This small molecule binds to this protein.
Small molecule (SMILES): CC(=O)N[C@@H]1[C@@H](O)[C@H](O)[C@@H](CO)O[C@H]1O

Binding-site contacts:
Ligand atom C7 contacts residue ASN579 of chain 1.A at 3.9 Å.
Ligand atom O5 contacts residue SER537 of chain 1.A at 4.3 Å.
Ligand atom C8 contacts residue ASN558 of chain 1.A at 4.2 Å.
Ligand atom C2 contacts residue ASN579 of chain 1.A at 3.9 Å.
Ligand atom C4 contacts residue ASN558 of chain 1.A at 4.2 Å.
Ligand atom O3 contacts residue ASN579 of chain 1.A at 4.1 Å.
Ligand atom C1 contacts residue ASN558 of chain 1.A at 1.5 Å.
Ligand atom O7 contacts residue ASN558 of chain 1.A at 3.1 Å (h-bond).
Ligand atom C6 contacts residue TYR561 of chain 1.A at 4.1 Å (hydrophobic).
Ligand atom C3 contacts residue ASN558 of chain 1.A at 3.8 Å.
Ligand atom C7 contacts residue ASN558 of chain 1.A at 3.1 Å.
Ligand atom C5 contacts residue ASN558 of chain 1.A at 3.7 Å.
Ligand atom N2 contacts residue ASN579 of chain 1.A at 3.0 Å (h-bond).
Ligand atom C2 contacts residue ASN558 of chain 1.A at 2.5 Å.
Ligand atom O6 contacts residue SER537 of chain 1.A at 4.2 Å.
Ligand atom C8 contacts residue LEU557 of chain 1.A at 3.8 Å (hydrophobic).
Ligand atom O6 contacts residue TYR561 of chain 1.A at 3.9 Å.
Ligand atom N2 contacts residue ASN558 of chain 1.A at 2.8 Å (h-bond).
Ligand atom C1 contacts residue ASN579 of chain 1.A at 3.9 Å.
Ligand atom O5 contacts residue ASN558 of chain 1.A at 2.4 Å (h-bond).
Ligand atom O5 contacts residue SER560 of chain 1.A at 4.5 Å.
Ligand atom C1 contacts residue SER560 of chain 1.A at 4.1 Å.
Ligand atom C3 contacts residue ASN579 of chain 1.A at 4.1 Å.
Ligand atom C8 contacts residue SER580 of chain 1.A at 3.8 Å.
Ligand atom C5 contacts residue TYR561 of chain 1.A at 4.2 Å (hydrophobic).
Ligand atom C8 contacts residue ASN579 of chain 1.A at 3.8 Å.

Sequence of chain 1.A:
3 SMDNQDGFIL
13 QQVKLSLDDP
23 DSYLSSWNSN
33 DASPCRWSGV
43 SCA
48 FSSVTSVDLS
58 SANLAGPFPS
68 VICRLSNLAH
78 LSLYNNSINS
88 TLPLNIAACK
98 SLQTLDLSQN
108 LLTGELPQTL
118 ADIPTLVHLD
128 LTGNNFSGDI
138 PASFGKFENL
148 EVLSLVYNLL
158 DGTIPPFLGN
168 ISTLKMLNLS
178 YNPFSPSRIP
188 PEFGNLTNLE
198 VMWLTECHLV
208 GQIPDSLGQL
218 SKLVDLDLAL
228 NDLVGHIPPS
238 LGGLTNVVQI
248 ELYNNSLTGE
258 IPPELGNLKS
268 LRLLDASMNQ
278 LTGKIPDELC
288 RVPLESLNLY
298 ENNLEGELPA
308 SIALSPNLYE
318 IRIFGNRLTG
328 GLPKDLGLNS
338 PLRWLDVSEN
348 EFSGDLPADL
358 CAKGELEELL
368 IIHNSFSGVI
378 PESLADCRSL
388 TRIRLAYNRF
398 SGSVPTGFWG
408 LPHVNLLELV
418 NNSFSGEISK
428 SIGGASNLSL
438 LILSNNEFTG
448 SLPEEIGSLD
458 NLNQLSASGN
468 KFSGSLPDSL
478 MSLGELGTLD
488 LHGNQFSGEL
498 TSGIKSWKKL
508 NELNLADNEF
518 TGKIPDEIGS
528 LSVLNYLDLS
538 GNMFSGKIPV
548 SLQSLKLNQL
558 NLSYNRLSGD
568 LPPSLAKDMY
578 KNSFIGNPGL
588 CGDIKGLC